Binding-site contacts:
Ligand atom N2 contacts residue MET113 of chain 21.A at 3.6 Å.
Ligand atom OP5 contacts residue ARG105 of chain 18.A at 3.1 Å (salt-bridge).
Ligand atom C5 contacts residue MET113 of chain 21.A at 3.5 Å (hydrophobic).
Ligand atom N1 contacts residue MET113 of chain 21.A at 3.5 Å.
Ligand atom P contacts residue LYS190 of chain 21.A at 3.5 Å.
Ligand atom O2 contacts residue GLU27 of chain 6.A at 3.1 Å (salt-bridge).
Ligand atom C5 contacts residue MN1 of chain 6.C at 3.3 Å.
Ligand atom P contacts residue ARG105 of chain 18.A at 3.6 Å.
Ligand atom O3 contacts residue HIS53 of chain 21.A at 3.4 Å (h-bond).
Ligand atom C4 contacts residue HIS80 of chain 6.A at 3.2 Å.
Ligand atom C4 contacts residue MN1 of chain 21.D at 2.8 Å.
Ligand atom N1 contacts residue GLU83 of chain 6.A at 3.1 Å (salt-bridge).
Ligand atom C4 contacts residue MET113 of chain 21.A at 3.6 Å (hydrophobic).
Ligand atom OP5 contacts residue LYS190 of chain 21.A at 2.8 Å (salt-bridge).
Ligand atom OP6 contacts residue LYS190 of chain 21.A at 3.4 Å (salt-bridge).
Ligand atom N1 contacts residue HIS183 of chain 21.A at 3.3 Å (h-bond).
Ligand atom N1 contacts residue HIS79 of chain 6.A at 3.2 Å (h-bond).
Ligand atom OP1 contacts residue LYS190 of chain 21.A at 3.7 Å.
Ligand atom C6 contacts residue HIS183 of chain 21.A at 3.5 Å.
Ligand atom N2 contacts residue GLU186 of chain 21.A at 3.1 Å (salt-bridge).
Ligand atom C6 contacts residue HIS79 of chain 6.A at 3.0 Å.
Ligand atom O3 contacts residue GLU186 of chain 21.A at 2.7 Å (salt-bridge).
Ligand atom OP6 contacts residue ARG105 of chain 18.A at 3.3 Å (salt-bridge).
Ligand atom C6 contacts residue MN1 of chain 6.C at 3.0 Å.
Ligand atom C3 contacts residue HIS80 of chain 6.A at 3.2 Å.
Ligand atom C1 contacts residue GLU27 of chain 6.A at 3.1 Å.
Ligand atom C6 contacts residue MET113 of chain 21.A at 3.5 Å (hydrophobic).
Ligand atom O3 contacts residue HIS80 of chain 6.A at 3.3 Å (h-bond).
Ligand atom O3 contacts residue MN1 of chain 21.D at 2.5 Å.
Ligand atom C3 contacts residue GLU27 of chain 6.A at 3.6 Å.
Ligand atom OP6 contacts residue ARG127 of chain 18.A at 3.1 Å (salt-bridge).
Ligand atom C2 contacts residue GLU27 of chain 6.A at 3.5 Å.
Ligand atom C6 contacts residue MN1 of chain 21.D at 3.4 Å.
Ligand atom C3 contacts residue MN1 of chain 21.D at 3.0 Å.
Ligand atom C5 contacts residue GLU83 of chain 6.A at 3.4 Å.
Ligand atom N2 contacts residue HIS80 of chain 6.A at 2.9 Å (h-bond).
Ligand atom N2 contacts residue HIS182 of chain 21.A at 3.2 Å (h-bond).
Ligand atom C6 contacts residue HIS182 of chain 21.A at 3.6 Å.
Ligand atom N1 contacts residue MN1 of chain 6.C at 2.2 Å.
Ligand atom N2 contacts residue MN1 of chain 21.D at 2.1 Å.

Sequence of chain 21.A:
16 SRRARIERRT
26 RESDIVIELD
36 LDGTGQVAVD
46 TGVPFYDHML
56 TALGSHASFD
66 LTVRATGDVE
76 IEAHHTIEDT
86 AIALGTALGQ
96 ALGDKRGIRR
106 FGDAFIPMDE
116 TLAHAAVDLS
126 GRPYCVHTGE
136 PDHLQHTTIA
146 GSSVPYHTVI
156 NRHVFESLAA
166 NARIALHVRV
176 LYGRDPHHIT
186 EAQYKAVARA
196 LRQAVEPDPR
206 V

Sequence of chain 18.A:
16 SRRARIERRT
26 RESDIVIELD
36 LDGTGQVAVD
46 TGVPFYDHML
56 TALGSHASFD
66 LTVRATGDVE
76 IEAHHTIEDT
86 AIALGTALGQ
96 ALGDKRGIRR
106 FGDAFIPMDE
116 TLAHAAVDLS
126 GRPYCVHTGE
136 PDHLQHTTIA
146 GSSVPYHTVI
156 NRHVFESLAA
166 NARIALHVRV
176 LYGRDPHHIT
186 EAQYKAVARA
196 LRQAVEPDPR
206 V

A small-molecule ligand and the protein it binds are described below.
Small molecule (SMILES): O=P(O)(O)OC[C@@H](O)[C@@H](O)c1cnc[nH]1

Sequence of chain 6.A:
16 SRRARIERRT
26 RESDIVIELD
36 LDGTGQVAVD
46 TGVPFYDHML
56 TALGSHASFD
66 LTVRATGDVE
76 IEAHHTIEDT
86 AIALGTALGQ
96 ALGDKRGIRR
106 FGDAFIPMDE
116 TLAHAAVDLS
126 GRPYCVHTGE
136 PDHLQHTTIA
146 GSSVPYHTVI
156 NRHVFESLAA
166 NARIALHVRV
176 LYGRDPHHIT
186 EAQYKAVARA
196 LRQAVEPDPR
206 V